Sequence of chain 1.A:
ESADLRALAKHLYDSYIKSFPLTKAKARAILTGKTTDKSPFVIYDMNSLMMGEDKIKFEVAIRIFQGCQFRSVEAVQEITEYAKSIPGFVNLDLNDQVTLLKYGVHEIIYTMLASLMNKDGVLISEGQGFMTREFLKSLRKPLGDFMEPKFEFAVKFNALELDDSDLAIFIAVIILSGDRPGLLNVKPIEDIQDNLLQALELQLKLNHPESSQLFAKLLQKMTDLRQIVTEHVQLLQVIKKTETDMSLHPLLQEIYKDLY

Sequence of chain 2.A:
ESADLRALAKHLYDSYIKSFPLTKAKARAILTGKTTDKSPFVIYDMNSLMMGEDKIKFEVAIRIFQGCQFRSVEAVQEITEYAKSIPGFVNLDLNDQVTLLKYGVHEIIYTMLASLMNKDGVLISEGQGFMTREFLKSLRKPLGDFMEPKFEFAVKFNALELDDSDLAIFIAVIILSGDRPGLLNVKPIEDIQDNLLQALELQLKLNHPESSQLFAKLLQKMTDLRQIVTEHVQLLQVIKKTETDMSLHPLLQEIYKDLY

The small molecule below binds the protein below.
Small molecule (SMILES): O=C(O)[C@H](Cc1ccccc1)Oc1ccc(-c2ccccc2)cc1

Binding-site contacts:
Ligand atom CAS contacts residue HIS247 of chain 2.A at 3.8 Å.
Ligand atom CAS contacts residue SER87 of chain 2.A at 3.4 Å.
Ligand atom CAQ contacts residue TYR125 of chain 2.A at 3.6 Å (hydrophobic).
Ligand atom CAU contacts residue CYS83 of chain 2.A at 3.8 Å (hydrophobic).
Ligand atom CAP contacts residue GLN84 of chain 2.A at 3.4 Å.
Ligand atom OAB contacts residue TYR271 of chain 1.A at 2.6 Å (h-bond).
Ligand atom OAA contacts residue HIS247 of chain 2.A at 3.0 Å.
Ligand atom OAB contacts residue HIS121 of chain 2.A at 3.0 Å (h-bond).
Ligand atom CAJ contacts residue TYR125 of chain 2.A at 3.7 Å (hydrophobic).
Ligand atom OAA contacts residue TYR275 of chain 1.A at 2.6 Å (h-bond).
Ligand atom CAG contacts residue LEU263 of chain 2.A at 3.6 Å (hydrophobic).
Ligand atom CAN contacts residue GLN84 of chain 2.A at 3.8 Å.
Ligand atom CAL contacts residue PHE80 of chain 2.A at 3.5 Å (hydrophobic).
Ligand atom CAK contacts residue PHE80 of chain 2.A at 3.7 Å (hydrophobic).
Ligand atom CAS contacts residue TYR271 of chain 1.A at 3.6 Å (hydrophobic).
Ligand atom OAB contacts residue SER87 of chain 2.A at 2.6 Å (h-bond).
Ligand atom CAX contacts residue SER87 of chain 2.A at 3.4 Å.
Ligand atom CAC contacts residue CYS83 of chain 2.A at 3.7 Å (hydrophobic).
Ligand atom OAA contacts residue GLN268 of chain 2.A at 3.7 Å.
Ligand atom CAN contacts residue GLN268 of chain 2.A at 3.4 Å.
Ligand atom CAS contacts residue TYR275 of chain 1.A at 3.5 Å (hydrophobic).
Ligand atom OAR contacts residue HIS247 of chain 2.A at 3.1 Å.
Ligand atom OAB contacts residue TYR275 of chain 1.A at 3.8 Å.
Ligand atom CAO contacts residue PHE80 of chain 2.A at 3.6 Å (hydrophobic).
Ligand atom CAI contacts residue CYS83 of chain 2.A at 3.6 Å (hydrophobic).
Ligand atom CAX contacts residue HIS247 of chain 2.A at 3.8 Å.
Ligand atom CAV contacts residue PHE80 of chain 2.A at 3.6 Å (hydrophobic).
Ligand atom CAD contacts residue PRO265 of chain 2.A at 3.8 Å (hydrophobic).
Ligand atom CAH contacts residue GLN81 of chain 2.A at 3.4 Å.
Ligand atom CAF contacts residue CYS83 of chain 2.A at 3.6 Å (hydrophobic).
Ligand atom CAD contacts residue HIS264 of chain 2.A at 3.4 Å.
Ligand atom CAW contacts residue PHE80 of chain 2.A at 3.8 Å (hydrophobic).
Ligand atom CAS contacts residue HIS121 of chain 2.A at 3.5 Å.
Ligand atom CAQ contacts residue SER87 of chain 2.A at 3.5 Å.
Ligand atom CAP contacts residue GLN268 of chain 2.A at 3.4 Å.
Ligand atom CAM contacts residue HIS247 of chain 2.A at 3.8 Å.
Ligand atom CAG contacts residue PRO265 of chain 2.A at 3.8 Å (hydrophobic).
Ligand atom CAI contacts residue SER87 of chain 2.A at 3.8 Å.
Ligand atom CAU contacts residue HIS247 of chain 2.A at 3.8 Å.
Ligand atom OAA contacts residue HIS121 of chain 2.A at 3.7 Å.